This small molecule binds to this protein.
Small molecule (SMILES): c1cc2c(ccn2CCN2CCNCC2)cc1-c1ncc(C2(N3CCCC3)CCCCC2)s1

Sequence of chain 2.B:
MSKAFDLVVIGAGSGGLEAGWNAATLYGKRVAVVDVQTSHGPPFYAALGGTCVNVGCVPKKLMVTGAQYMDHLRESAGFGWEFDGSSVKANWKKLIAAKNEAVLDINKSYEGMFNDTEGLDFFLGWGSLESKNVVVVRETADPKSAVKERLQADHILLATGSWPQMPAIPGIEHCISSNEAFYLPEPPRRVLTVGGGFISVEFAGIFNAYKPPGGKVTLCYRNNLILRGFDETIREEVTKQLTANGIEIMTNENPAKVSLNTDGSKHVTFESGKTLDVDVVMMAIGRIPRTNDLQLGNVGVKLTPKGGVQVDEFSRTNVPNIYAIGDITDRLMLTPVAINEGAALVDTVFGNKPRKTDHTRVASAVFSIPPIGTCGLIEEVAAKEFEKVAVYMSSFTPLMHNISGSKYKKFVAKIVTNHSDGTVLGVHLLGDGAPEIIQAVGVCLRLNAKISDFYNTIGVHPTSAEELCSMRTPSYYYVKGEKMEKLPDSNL

Binding-site contacts:
Ligand atom CAA contacts residue TRP24 of chain 2.B at 3.3 Å (hydrophobic).
Ligand atom CAJ contacts residue TYR113 of chain 2.B at 3.6 Å (hydrophobic).
Ligand atom SAM contacts residue TRP24 of chain 2.B at 4.0 Å.
Ligand atom CBA contacts residue GLY115 of chain 2.B at 4.1 Å.
Ligand atom NAV contacts residue MET116 of chain 2.B at 3.7 Å.
Ligand atom CAJ contacts residue LEU20 of chain 2.B at 4.2 Å (hydrophobic).
Ligand atom CAX contacts residue SER112 of chain 2.B at 3.6 Å.
Ligand atom CAT contacts residue TRP24 of chain 2.B at 4.1 Å (hydrophobic).
Ligand atom CBA contacts residue ASP119 of chain 2.B at 3.3 Å.
Ligand atom CAN contacts residue TYR113 of chain 2.B at 4.2 Å (hydrophobic).
Ligand atom CAX contacts residue MET116 of chain 2.B at 3.9 Å (hydrophobic).
Ligand atom CAU contacts residue GLY115 of chain 2.B at 4.2 Å.
Ligand atom CAP contacts residue MET116 of chain 2.B at 4.3 Å (hydrophobic).
Ligand atom NBB contacts residue ASP119 of chain 2.B at 4.2 Å.
Ligand atom CAI contacts residue GLU21 of chain 2.B at 4.1 Å.
Ligand atom CAS contacts residue TRP24 of chain 2.B at 4.3 Å (hydrophobic).
Ligand atom CAZ contacts residue GLY115 of chain 2.B at 3.9 Å.
Ligand atom CAY contacts residue MET116 of chain 2.B at 4.2 Å (hydrophobic).
Ligand atom CAI contacts residue LEU20 of chain 2.B at 3.8 Å (hydrophobic).
Ligand atom NAG contacts residue GLU21 of chain 2.B at 4.0 Å.
Ligand atom CAT contacts residue MET116 of chain 2.B at 4.0 Å (hydrophobic).
Ligand atom CAW contacts residue MET116 of chain 2.B at 3.6 Å (hydrophobic).
Ligand atom CAQ contacts residue MET116 of chain 2.B at 4.2 Å (hydrophobic).
Ligand atom CAH contacts residue TRP24 of chain 2.B at 3.7 Å (hydrophobic).
Ligand atom CAW contacts residue SER112 of chain 2.B at 4.3 Å.
Ligand atom CAH contacts residue GLU21 of chain 2.B at 4.3 Å.
Ligand atom CAZ contacts residue SER112 of chain 2.B at 4.2 Å.
Ligand atom CAI contacts residue TRP24 of chain 2.B at 4.1 Å (hydrophobic).
Ligand atom CAZ contacts residue MET116 of chain 2.B at 3.8 Å (hydrophobic).
Ligand atom CAB contacts residue TRP24 of chain 2.B at 3.6 Å (hydrophobic).
Ligand atom CAR contacts residue MET116 of chain 2.B at 3.9 Å (hydrophobic).
Ligand atom CAR contacts residue TRP24 of chain 2.B at 3.9 Å (hydrophobic).
Ligand atom CAK contacts residue TYR113 of chain 2.B at 3.7 Å (hydrophobic).
Ligand atom NAO contacts residue TYR113 of chain 2.B at 4.1 Å.
Ligand atom CAS contacts residue MET116 of chain 2.B at 3.8 Å (hydrophobic).
Ligand atom NAV contacts residue GLY115 of chain 2.B at 4.2 Å.
Ligand atom CAY contacts residue SER112 of chain 2.B at 4.2 Å.
Ligand atom SAM contacts residue MET116 of chain 2.B at 4.2 Å.
Ligand atom CAU contacts residue MET116 of chain 2.B at 3.8 Å (hydrophobic).
Ligand atom CBC contacts residue ASP119 of chain 2.B at 4.0 Å.